A small-molecule ligand and the protein it binds are described below.
Small molecule (SMILES): O=C(O)COc1cc(F)ccc1C(=S)NCc1ccc(Br)cc1F

Sequence of chain 1.A:
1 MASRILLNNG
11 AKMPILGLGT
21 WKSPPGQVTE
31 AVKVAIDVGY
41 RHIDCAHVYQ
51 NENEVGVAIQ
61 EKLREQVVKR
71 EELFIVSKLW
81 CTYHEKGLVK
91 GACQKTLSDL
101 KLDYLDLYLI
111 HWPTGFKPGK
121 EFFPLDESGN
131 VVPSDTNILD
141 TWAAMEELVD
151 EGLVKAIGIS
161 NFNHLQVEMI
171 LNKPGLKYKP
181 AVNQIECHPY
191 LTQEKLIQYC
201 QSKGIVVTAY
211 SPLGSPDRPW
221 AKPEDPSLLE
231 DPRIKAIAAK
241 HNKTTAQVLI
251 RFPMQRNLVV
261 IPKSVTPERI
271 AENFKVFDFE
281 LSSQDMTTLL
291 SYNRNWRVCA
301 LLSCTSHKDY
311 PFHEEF

Binding-site contacts:
Ligand atom C26 contacts residue PHE123 of chain 1.A at 3.9 Å (hydrophobic).
Ligand atom BR8 contacts residue PHE116 of chain 1.A at 4.0 Å.
Ligand atom O33 contacts residue TYR49 of chain 1.A at 2.8 Å (h-bond).
Ligand atom BR8 contacts residue CYS304 of chain 1.A at 4.0 Å.
Ligand atom O33 contacts residue NDP1 of chain 1.B at 3.1 Å.
Ligand atom C24 contacts residue TRP112 of chain 1.A at 3.3 Å (hydrophobic).
Ligand atom C3 contacts residue PHE123 of chain 1.A at 3.7 Å (hydrophobic).
Ligand atom C32 contacts residue NDP1 of chain 1.B at 3.5 Å.
Ligand atom C32 contacts residue HIS111 of chain 1.A at 3.4 Å.
Ligand atom BR8 contacts residue TRP112 of chain 1.A at 3.9 Å.
Ligand atom C28 contacts residue TRP112 of chain 1.A at 3.5 Å (hydrophobic).
Ligand atom BR8 contacts residue THR114 of chain 1.A at 2.8 Å.
Ligand atom C13 contacts residue TRP112 of chain 1.A at 3.6 Å (hydrophobic).
Ligand atom F14 contacts residue ALA300 of chain 1.A at 3.1 Å.
Ligand atom O34 contacts residue NDP1 of chain 1.B at 3.6 Å (h-bond).
Ligand atom C20 contacts residue TRP21 of chain 1.A at 3.6 Å (hydrophobic).
Ligand atom F9 contacts residue TYR49 of chain 1.A at 3.6 Å.
Ligand atom O34 contacts residue TRP112 of chain 1.A at 3.0 Å (h-bond).
Ligand atom C4 contacts residue TRP21 of chain 1.A at 3.8 Å (hydrophobic).
Ligand atom C29 contacts residue PHE123 of chain 1.A at 3.9 Å (hydrophobic).
Ligand atom C2 contacts residue TYR49 of chain 1.A at 4.0 Å (hydrophobic).
Ligand atom S16 contacts residue TRP220 of chain 1.A at 3.9 Å.
Ligand atom C27 contacts residue TRP112 of chain 1.A at 3.3 Å (hydrophobic).
Ligand atom O33 contacts residue HIS111 of chain 1.A at 2.7 Å (h-bond).
Ligand atom C2 contacts residue TRP21 of chain 1.A at 3.1 Å (hydrophobic).
Ligand atom C25 contacts residue TRP112 of chain 1.A at 3.5 Å (hydrophobic).
Ligand atom O34 contacts residue HIS111 of chain 1.A at 3.4 Å (h-bond).
Ligand atom F14 contacts residue CYS299 of chain 1.A at 3.9 Å.
Ligand atom O15 contacts residue TRP21 of chain 1.A at 3.4 Å.
Ligand atom C32 contacts residue TYR49 of chain 1.A at 4.0 Å (hydrophobic).
Ligand atom C27 contacts residue LEU301 of chain 1.A at 3.6 Å (hydrophobic).
Ligand atom S16 contacts residue LEU301 of chain 1.A at 3.9 Å.
Ligand atom F14 contacts residue TRP112 of chain 1.A at 3.3 Å.
Ligand atom F9 contacts residue VAL48 of chain 1.A at 3.1 Å.
Ligand atom C29 contacts residue TRP112 of chain 1.A at 3.6 Å (hydrophobic).
Ligand atom C20 contacts residue NDP1 of chain 1.B at 3.6 Å.
Ligand atom C26 contacts residue TRP112 of chain 1.A at 3.5 Å (hydrophobic).
Ligand atom F9 contacts residue TRP21 of chain 1.A at 3.7 Å.
Ligand atom F14 contacts residue LEU301 of chain 1.A at 3.3 Å.
Ligand atom C5 contacts residue TRP21 of chain 1.A at 3.7 Å (hydrophobic).